Binding-site contacts:
Ligand atom C10 contacts residue THR21 of chain 1.H at 3.8 Å.
Ligand atom N22 contacts residue CYS129 of chain 1.I at 3.5 Å (h-bond).
Ligand atom C40 contacts residue ASP125 of chain 1.I at 3.4 Å.
Ligand atom C3 contacts residue LEU126 of chain 1.I at 3.8 Å (hydrophobic).
Ligand atom N14 contacts residue GLY47 of chain 1.H at 3.5 Å (h-bond).
Ligand atom N14 contacts residue THR1 of chain 1.H at 3.7 Å.
Ligand atom O31 contacts residue THR21 of chain 1.H at 2.9 Å (h-bond).
Ligand atom O31 contacts residue SER20 of chain 1.H at 3.5 Å.
Ligand atom C42 contacts residue SER20 of chain 1.H at 3.8 Å.
Ligand atom N6 contacts residue ASP125 of chain 1.I at 3.7 Å.
Ligand atom C43 contacts residue CYS129 of chain 1.I at 3.7 Å (hydrophobic).
Ligand atom C15 contacts residue THR1 of chain 1.H at 2.4 Å.
Ligand atom C16 contacts residue THR1 of chain 1.H at 2.8 Å.
Ligand atom C42 contacts residue THR21 of chain 1.H at 3.5 Å.
Ligand atom C28 contacts residue SER129 of chain 1.H at 3.8 Å.
Ligand atom C16 contacts residue GLY45 of chain 1.H at 3.7 Å.
Ligand atom C18 contacts residue GLY45 of chain 1.H at 3.3 Å.
Ligand atom C28 contacts residue THR1 of chain 1.H at 3.6 Å.
Ligand atom C19 contacts residue THR52 of chain 1.H at 3.7 Å.
Ligand atom C26 contacts residue GLY47 of chain 1.H at 3.5 Å.
Ligand atom O30 contacts residue THR1 of chain 1.H at 3.1 Å (h-bond).
Ligand atom O30 contacts residue SER129 of chain 1.H at 2.8 Å (h-bond).
Ligand atom C13 contacts residue THR21 of chain 1.H at 3.8 Å.
Ligand atom C26 contacts residue THR1 of chain 1.H at 2.6 Å.
Ligand atom C41 contacts residue SER20 of chain 1.H at 3.8 Å.
Ligand atom O39 contacts residue ALA49 of chain 1.H at 3.2 Å (h-bond).
Ligand atom C23 contacts residue CYS31 of chain 1.H at 3.7 Å (hydrophobic).
Ligand atom N22 contacts residue GLU53 of chain 1.H at 3.9 Å.
Ligand atom C4 contacts residue LEU126 of chain 1.I at 3.4 Å (hydrophobic).
Ligand atom C9 contacts residue THR21 of chain 1.H at 3.8 Å.
Ligand atom C42 contacts residue ALA27 of chain 1.H at 3.5 Å (hydrophobic).
Ligand atom C12 contacts residue THR21 of chain 1.H at 3.6 Å.
Ligand atom N8 contacts residue ASP125 of chain 1.I at 3.6 Å (salt-bridge).
Ligand atom O30 contacts residue GLY128 of chain 1.H at 3.6 Å.
Ligand atom C34 contacts residue GLY47 of chain 1.H at 3.6 Å.
Ligand atom C25 contacts residue THR1 of chain 1.H at 1.4 Å.
Ligand atom C42 contacts residue GLN22 of chain 1.H at 3.7 Å.
Ligand atom C34 contacts residue THR48 of chain 1.H at 3.5 Å.
Ligand atom S27 contacts residue THR1 of chain 1.H at 3.7 Å.
Ligand atom N11 contacts residue THR21 of chain 1.H at 2.8 Å (h-bond).

Sequence of chain 1.H:
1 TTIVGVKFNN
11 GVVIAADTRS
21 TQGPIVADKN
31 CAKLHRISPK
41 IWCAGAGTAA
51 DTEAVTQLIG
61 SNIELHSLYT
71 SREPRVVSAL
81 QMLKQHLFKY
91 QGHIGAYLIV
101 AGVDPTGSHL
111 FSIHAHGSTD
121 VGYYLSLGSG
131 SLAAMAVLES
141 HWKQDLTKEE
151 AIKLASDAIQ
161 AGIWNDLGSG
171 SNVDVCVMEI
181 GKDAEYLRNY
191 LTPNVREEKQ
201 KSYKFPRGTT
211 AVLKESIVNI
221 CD

Sequence of chain 1.I:
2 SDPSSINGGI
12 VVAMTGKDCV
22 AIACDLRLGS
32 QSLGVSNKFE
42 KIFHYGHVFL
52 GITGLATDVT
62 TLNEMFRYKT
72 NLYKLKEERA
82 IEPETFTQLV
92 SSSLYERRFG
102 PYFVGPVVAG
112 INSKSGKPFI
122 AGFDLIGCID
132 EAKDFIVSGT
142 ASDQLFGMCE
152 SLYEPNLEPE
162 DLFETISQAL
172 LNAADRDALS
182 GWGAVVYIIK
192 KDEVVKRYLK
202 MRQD

Sequence of chain 1.Z:
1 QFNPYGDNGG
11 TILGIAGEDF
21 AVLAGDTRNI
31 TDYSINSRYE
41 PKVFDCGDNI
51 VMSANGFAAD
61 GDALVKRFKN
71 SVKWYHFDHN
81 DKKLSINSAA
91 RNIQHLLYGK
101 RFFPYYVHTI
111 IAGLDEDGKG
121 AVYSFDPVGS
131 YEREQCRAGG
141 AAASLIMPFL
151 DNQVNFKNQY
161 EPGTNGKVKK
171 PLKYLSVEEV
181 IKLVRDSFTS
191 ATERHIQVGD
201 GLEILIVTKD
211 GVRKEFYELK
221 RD

A protein and the small-molecule ligand that binds it are described below.
Small molecule (SMILES): CC(C)C[C@H](NC(=O)c1cnccn1)C(=O)N[C@@H](CC(C)C)C(=O)N[C@H](CCS(C)(=O)=O)Cc1ccc(CN)cc1